Binding-site contacts:
Ligand atom CB contacts residue HIS42 of chain 1.A at 3.6 Å.
Ligand atom C contacts residue ALA71 of chain 1.A at 4.0 Å (hydrophobic).
Ligand atom O contacts residue ALA71 of chain 1.A at 3.5 Å.
Ligand atom O contacts residue HIS42 of chain 1.A at 3.2 Å.
Ligand atom C contacts residue HIS42 of chain 1.A at 3.3 Å.
Ligand atom CA contacts residue HIS42 of chain 1.A at 3.6 Å.
Ligand atom CG contacts residue HIS42 of chain 1.A at 4.2 Å.
Ligand atom C contacts residue LYS41 of chain 1.A at 4.5 Å.
Ligand atom OXT contacts residue LYS41 of chain 1.A at 3.8 Å.
Ligand atom N contacts residue ALA71 of chain 1.A at 4.2 Å.
Ligand atom CA contacts residue ALA71 of chain 1.A at 3.8 Å (hydrophobic).
Ligand atom O contacts residue GLY43 of chain 1.A at 4.0 Å.
Ligand atom OXT contacts residue HIS42 of chain 1.A at 3.5 Å.

Sequence of chain 1.A:
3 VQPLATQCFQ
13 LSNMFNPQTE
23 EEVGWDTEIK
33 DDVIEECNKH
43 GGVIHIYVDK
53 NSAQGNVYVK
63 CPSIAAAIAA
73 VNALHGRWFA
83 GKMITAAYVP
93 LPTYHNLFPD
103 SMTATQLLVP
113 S

This protein binds this small molecule.
Small molecule (SMILES): N[C@@H](CCCC[NH3+])C(=O)O